This small molecule binds to this protein.
Small molecule (SMILES): CC(=O)N[C@H]1[C@H](O[C@H]2[C@H](O)[C@@H](NC(C)=O)CO[C@@H]2CO)O[C@H](CO)[C@@H](O[C@@H]2O[C@H](CO[C@H]3O[C@H](CO)[C@@H](O)[C@H](O[C@H]4O[C@H](CO)[C@@H](O)[C@H](O)[C@@H]4O)[C@@H]3O)[C@@H](O)[C@H](O[C@H]3O[C@H](CO)[C@@H](O)[C@H](O)[C@@H]3O)[C@@H]2O)[C@@H]1O

Binding-site contacts:
Ligand atom C2 contacts residue LEU647 of chain 1.B at 4.0 Å (hydrophobic).
Ligand atom O5 contacts residue ASN56 of chain 1.B at 2.3 Å (h-bond).
Ligand atom C7 contacts residue ASN56 of chain 1.B at 3.6 Å.
Ligand atom C1 contacts residue ASN56 of chain 1.B at 1.4 Å.
Ligand atom C5 contacts residue TRP649 of chain 1.B at 3.8 Å (hydrophobic).
Ligand atom O3 contacts residue TRP649 of chain 1.B at 3.4 Å.
Ligand atom O6 contacts residue TRP649 of chain 1.B at 3.7 Å.
Ligand atom N2 contacts residue ASN56 of chain 1.B at 2.9 Å (h-bond).
Ligand atom O2 contacts residue ALA200 of chain 2.B at 3.4 Å.
Ligand atom C6 contacts residue LEU647 of chain 1.B at 3.9 Å (hydrophobic).
Ligand atom C1 contacts residue TRP649 of chain 1.B at 3.8 Å (hydrophobic).
Ligand atom C6 contacts residue VAL648 of chain 1.B at 3.5 Å (hydrophobic).
Ligand atom O5 contacts residue LEU647 of chain 1.B at 3.5 Å.
Ligand atom O3 contacts residue GLY201 of chain 2.B at 3.9 Å.
Ligand atom O2 contacts residue GLY201 of chain 2.B at 3.9 Å.
Ligand atom C6 contacts residue TYR207 of chain 2.B at 3.5 Å (hydrophobic).
Ligand atom C5 contacts residue LYS403 of chain 1.B at 4.1 Å.
Ligand atom C4 contacts residue LEU647 of chain 1.B at 3.8 Å (hydrophobic).
Ligand atom C6 contacts residue TRP649 of chain 1.B at 3.9 Å (hydrophobic).
Ligand atom C2 contacts residue TRP649 of chain 1.B at 3.8 Å (hydrophobic).
Ligand atom O5 contacts residue ALA200 of chain 2.B at 3.9 Å.
Ligand atom C2 contacts residue ASN56 of chain 1.B at 2.4 Å.
Ligand atom C6 contacts residue PRO652 of chain 1.B at 3.7 Å (hydrophobic).
Ligand atom O5 contacts residue TRP649 of chain 1.B at 3.4 Å.
Ligand atom O6 contacts residue PRO652 of chain 1.B at 3.1 Å.
Ligand atom O4 contacts residue TRP649 of chain 1.B at 3.7 Å.
Ligand atom O6 contacts residue LYS403 of chain 1.B at 3.0 Å (salt-bridge).
Ligand atom O5 contacts residue TRP649 of chain 1.B at 3.4 Å.
Ligand atom O6 contacts residue VAL648 of chain 1.B at 4.0 Å.
Ligand atom C3 contacts residue TRP649 of chain 1.B at 4.0 Å (hydrophobic).
Ligand atom O6 contacts residue TYR207 of chain 2.B at 3.4 Å (h-bond).
Ligand atom C5 contacts residue ASN56 of chain 1.B at 3.6 Å.
Ligand atom O5 contacts residue LYS403 of chain 1.B at 3.9 Å.
Ligand atom O5 contacts residue TRP649 of chain 1.B at 4.0 Å.
Ligand atom C4 contacts residue TRP649 of chain 1.B at 3.8 Å (hydrophobic).
Ligand atom O6 contacts residue TYR663 of chain 1.B at 3.8 Å.
Ligand atom C3 contacts residue ASN56 of chain 1.B at 3.7 Å.
Ligand atom O7 contacts residue ASN56 of chain 1.B at 3.9 Å.
Ligand atom C4 contacts residue GLY201 of chain 2.B at 3.6 Å.
Ligand atom O7 contacts residue ALA200 of chain 2.B at 3.9 Å.

Sequence of chain 1.B:
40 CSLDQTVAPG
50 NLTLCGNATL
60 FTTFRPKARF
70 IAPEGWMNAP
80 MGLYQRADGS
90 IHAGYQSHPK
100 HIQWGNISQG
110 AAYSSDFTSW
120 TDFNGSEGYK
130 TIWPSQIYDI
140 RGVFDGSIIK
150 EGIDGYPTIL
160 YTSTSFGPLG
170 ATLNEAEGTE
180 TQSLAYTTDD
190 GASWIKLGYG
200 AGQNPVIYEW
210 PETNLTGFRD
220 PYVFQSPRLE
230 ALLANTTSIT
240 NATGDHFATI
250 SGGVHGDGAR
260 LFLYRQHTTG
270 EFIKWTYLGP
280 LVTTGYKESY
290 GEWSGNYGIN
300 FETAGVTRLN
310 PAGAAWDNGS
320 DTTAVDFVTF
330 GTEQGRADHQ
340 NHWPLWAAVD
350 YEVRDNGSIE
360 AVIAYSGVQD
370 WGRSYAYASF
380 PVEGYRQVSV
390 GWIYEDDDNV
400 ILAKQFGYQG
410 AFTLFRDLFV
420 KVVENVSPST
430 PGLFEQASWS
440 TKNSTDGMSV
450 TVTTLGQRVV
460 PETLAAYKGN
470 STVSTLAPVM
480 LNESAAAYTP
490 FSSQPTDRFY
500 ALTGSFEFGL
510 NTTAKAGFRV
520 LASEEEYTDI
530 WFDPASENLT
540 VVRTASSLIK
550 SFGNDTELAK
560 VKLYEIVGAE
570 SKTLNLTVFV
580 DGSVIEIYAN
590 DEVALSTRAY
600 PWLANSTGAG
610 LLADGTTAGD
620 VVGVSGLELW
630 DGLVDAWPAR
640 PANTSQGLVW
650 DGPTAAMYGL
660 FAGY

Sequence of chain 2.B:
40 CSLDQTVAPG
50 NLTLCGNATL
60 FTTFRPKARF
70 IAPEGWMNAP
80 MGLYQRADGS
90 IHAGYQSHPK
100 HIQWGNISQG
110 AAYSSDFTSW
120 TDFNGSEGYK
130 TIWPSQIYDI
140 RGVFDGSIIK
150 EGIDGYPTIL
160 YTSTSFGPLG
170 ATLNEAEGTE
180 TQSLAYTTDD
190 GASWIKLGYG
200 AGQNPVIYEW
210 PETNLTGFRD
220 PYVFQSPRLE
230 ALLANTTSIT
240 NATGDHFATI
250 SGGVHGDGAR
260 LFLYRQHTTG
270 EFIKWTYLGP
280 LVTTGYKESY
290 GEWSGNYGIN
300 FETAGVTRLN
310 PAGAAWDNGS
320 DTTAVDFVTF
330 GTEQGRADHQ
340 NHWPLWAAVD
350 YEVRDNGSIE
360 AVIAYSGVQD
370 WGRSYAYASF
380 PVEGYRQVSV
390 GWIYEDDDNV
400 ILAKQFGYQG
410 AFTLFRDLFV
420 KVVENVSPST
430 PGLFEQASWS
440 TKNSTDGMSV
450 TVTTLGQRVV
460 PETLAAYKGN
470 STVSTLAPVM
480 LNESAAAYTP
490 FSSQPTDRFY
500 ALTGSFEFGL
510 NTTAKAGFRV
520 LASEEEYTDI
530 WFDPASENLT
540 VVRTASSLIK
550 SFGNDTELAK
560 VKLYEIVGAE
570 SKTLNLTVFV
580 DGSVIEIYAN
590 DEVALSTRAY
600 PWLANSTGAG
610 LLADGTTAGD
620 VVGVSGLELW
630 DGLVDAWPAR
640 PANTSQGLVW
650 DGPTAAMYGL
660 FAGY